Binding-site contacts:
Ligand atom C1 contacts residue HIS205 of chain 1.E at 3.0 Å.
Ligand atom C5 contacts residue HIS205 of chain 1.E at 2.2 Å.
Ligand atom C5 contacts residue ASN202 of chain 1.E at 3.3 Å.
Ligand atom C4 contacts residue ASN202 of chain 1.E at 3.8 Å.
Ligand atom O5 contacts residue ASN202 of chain 1.E at 2.0 Å (h-bond).
Ligand atom C2 contacts residue ASN202 of chain 1.E at 2.0 Å.
Ligand atom O6 contacts residue HIS205 of chain 1.E at 2.0 Å.
Ligand atom O7 contacts residue ASN235 of chain 1.E at 3.5 Å.
Ligand atom C8 contacts residue ASN235 of chain 1.E at 3.8 Å.
Ligand atom O7 contacts residue GLN236 of chain 1.E at 3.9 Å.
Ligand atom C7 contacts residue GLN236 of chain 1.E at 4.0 Å.
Ligand atom C6 contacts residue HIS205 of chain 1.E at 2.2 Å.
Ligand atom C8 contacts residue GLN236 of chain 1.E at 3.2 Å.
Ligand atom C4 contacts residue HIS205 of chain 1.E at 3.6 Å.
Ligand atom C8 contacts residue ASN202 of chain 1.E at 4.1 Å.
Ligand atom C7 contacts residue ASN202 of chain 1.E at 3.1 Å.
Ligand atom C3 contacts residue HIS205 of chain 1.E at 4.4 Å.
Ligand atom O5 contacts residue HIS205 of chain 1.E at 1.7 Å (h-bond).
Ligand atom C3 contacts residue ASN202 of chain 1.E at 3.4 Å.
Ligand atom O7 contacts residue ASN202 of chain 1.E at 2.7 Å (h-bond).
Ligand atom C2 contacts residue HIS205 of chain 1.E at 4.1 Å.
Ligand atom C1 contacts residue ASN202 of chain 1.E at 1.5 Å.
Ligand atom O4 contacts residue HIS205 of chain 1.E at 4.4 Å.
Ligand atom C7 contacts residue ASN235 of chain 1.E at 3.8 Å.
Ligand atom C6 contacts residue ASN202 of chain 1.E at 4.4 Å.
Ligand atom O3 contacts residue ASN202 of chain 1.E at 4.1 Å.
Ligand atom N2 contacts residue ASN202 of chain 1.E at 2.7 Å (h-bond).

The protein below binds the small molecule below.
Small molecule (SMILES): CC(=O)N[C@H]1[C@H](O[C@H]2[C@H](O)[C@@H](NC(C)=O)CO[C@@H]2CO)O[C@H](CO)[C@@H](O)[C@@H]1O

Sequence of chain 1.E:
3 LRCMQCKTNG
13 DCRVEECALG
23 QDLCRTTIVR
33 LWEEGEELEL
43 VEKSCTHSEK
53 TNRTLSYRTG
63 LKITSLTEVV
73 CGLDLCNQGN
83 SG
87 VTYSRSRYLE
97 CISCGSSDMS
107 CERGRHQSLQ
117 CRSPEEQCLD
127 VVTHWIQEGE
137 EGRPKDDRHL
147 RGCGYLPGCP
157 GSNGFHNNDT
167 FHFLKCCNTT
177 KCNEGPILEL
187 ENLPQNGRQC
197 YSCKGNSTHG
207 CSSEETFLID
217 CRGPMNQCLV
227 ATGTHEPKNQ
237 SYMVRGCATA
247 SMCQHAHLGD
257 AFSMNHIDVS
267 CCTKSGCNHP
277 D